A protein and the small-molecule ligand that binds it are described below.
Small molecule (SMILES): Cc1ncc(CN)c(N)n1

Binding-site contacts:
Ligand atom CS1 contacts residue MET515 of chain 1.B at 3.9 Å (hydrophobic).
Ligand atom CQ1 contacts residue TYR103 of chain 1.A at 3.9 Å (hydrophobic).
Ligand atom CA contacts residue PRO104 of chain 1.A at 3.7 Å (hydrophobic).
Ligand atom N contacts residue MET515 of chain 1.B at 4.0 Å.
Ligand atom N contacts residue GLY105 of chain 1.A at 4.0 Å.
Ligand atom N contacts residue P251 of chain 1.L at 3.0 Å.
Ligand atom N contacts residue PRO104 of chain 1.A at 4.0 Å.
Ligand atom NQ2 contacts residue MET515 of chain 1.B at 3.6 Å.
Ligand atom CQ2 contacts residue GLN192 of chain 1.A at 3.9 Å.
Ligand atom NR2 contacts residue GLY513 of chain 1.B at 3.5 Å (h-bond).
Ligand atom CS1 contacts residue GLU129 of chain 1.A at 3.6 Å.
Ligand atom CS contacts residue GLU129 of chain 1.A at 3.7 Å.
Ligand atom CA contacts residue MET515 of chain 1.B at 3.9 Å (hydrophobic).
Ligand atom NQ2 contacts residue P251 of chain 1.L at 3.7 Å.
Ligand atom CQ1 contacts residue PRO104 of chain 1.A at 4.0 Å (hydrophobic).
Ligand atom CS1 contacts residue ASN159 of chain 1.A at 3.2 Å.
Ligand atom CQ2 contacts residue GLY513 of chain 1.B at 3.6 Å.
Ligand atom CS contacts residue PRO155 of chain 1.A at 3.9 Å (hydrophobic).
Ligand atom NR2 contacts residue MET515 of chain 1.B at 3.3 Å (h-bond).
Ligand atom NQ2 contacts residue GLY513 of chain 1.B at 2.8 Å (h-bond).
Ligand atom NQ2 contacts residue GLN192 of chain 1.A at 3.0 Å (h-bond).
Ligand atom CS1 contacts residue PRO155 of chain 1.A at 3.7 Å (hydrophobic).
Ligand atom CS contacts residue MET515 of chain 1.B at 3.9 Å (hydrophobic).
Ligand atom CS contacts residue MET545 of chain 1.B at 4.0 Å (hydrophobic).
Ligand atom CA contacts residue P251 of chain 1.L at 4.0 Å.
Ligand atom CQ1 contacts residue GLU129 of chain 1.A at 3.2 Å.
Ligand atom NR1 contacts residue MET545 of chain 1.B at 3.6 Å.
Ligand atom CQ1 contacts residue THR152 of chain 1.A at 4.1 Å.
Ligand atom CA contacts residue GLY105 of chain 1.A at 3.9 Å.
Ligand atom N contacts residue VAL573 of chain 1.B at 3.7 Å.
Ligand atom CP contacts residue MET515 of chain 1.B at 3.4 Å (hydrophobic).
Ligand atom CQ2 contacts residue PRO155 of chain 1.A at 3.9 Å (hydrophobic).
Ligand atom NR2 contacts residue PRO155 of chain 1.A at 3.4 Å.
Ligand atom CA contacts residue THR152 of chain 1.A at 4.2 Å.
Ligand atom NQ2 contacts residue VAL487 of chain 1.B at 4.0 Å.
Ligand atom NR1 contacts residue MET515 of chain 1.B at 4.0 Å.
Ligand atom CS1 contacts residue MET545 of chain 1.B at 3.9 Å (hydrophobic).
Ligand atom CQ2 contacts residue MET515 of chain 1.B at 3.5 Å (hydrophobic).
Ligand atom NR1 contacts residue GLU129 of chain 1.A at 2.6 Å (salt-bridge).
Ligand atom CQ1 contacts residue MET515 of chain 1.B at 3.7 Å (hydrophobic).

Sequence of chain 1.A:
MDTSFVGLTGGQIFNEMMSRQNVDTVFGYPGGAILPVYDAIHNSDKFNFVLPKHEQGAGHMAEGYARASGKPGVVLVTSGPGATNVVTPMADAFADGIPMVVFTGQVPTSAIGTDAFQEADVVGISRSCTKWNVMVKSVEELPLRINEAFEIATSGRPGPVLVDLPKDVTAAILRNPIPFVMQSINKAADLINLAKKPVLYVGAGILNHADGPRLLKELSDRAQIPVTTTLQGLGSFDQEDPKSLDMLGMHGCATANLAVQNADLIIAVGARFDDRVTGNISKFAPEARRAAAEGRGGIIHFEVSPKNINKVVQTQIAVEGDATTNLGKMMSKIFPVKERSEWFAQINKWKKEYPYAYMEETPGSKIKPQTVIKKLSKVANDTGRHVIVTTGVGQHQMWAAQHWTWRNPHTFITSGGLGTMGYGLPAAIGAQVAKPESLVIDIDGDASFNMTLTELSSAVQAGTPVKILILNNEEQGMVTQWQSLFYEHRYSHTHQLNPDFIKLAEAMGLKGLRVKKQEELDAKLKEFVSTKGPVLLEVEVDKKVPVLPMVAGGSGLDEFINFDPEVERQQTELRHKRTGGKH

Sequence of chain 1.B:
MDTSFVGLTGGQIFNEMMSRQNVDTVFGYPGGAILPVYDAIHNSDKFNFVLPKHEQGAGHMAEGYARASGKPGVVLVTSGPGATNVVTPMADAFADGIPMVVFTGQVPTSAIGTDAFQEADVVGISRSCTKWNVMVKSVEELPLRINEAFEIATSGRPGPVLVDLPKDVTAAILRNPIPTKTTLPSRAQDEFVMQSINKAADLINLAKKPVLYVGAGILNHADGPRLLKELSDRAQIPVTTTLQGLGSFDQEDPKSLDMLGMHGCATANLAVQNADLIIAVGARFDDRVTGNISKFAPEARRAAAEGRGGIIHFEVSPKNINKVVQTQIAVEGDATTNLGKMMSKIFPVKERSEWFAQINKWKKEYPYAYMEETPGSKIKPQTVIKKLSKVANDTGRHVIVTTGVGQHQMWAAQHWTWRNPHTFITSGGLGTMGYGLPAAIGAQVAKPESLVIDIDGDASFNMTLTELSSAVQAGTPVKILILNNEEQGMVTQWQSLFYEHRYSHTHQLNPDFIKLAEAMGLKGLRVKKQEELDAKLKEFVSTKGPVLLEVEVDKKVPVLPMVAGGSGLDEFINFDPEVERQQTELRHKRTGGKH